Sequence of chain 1.B:
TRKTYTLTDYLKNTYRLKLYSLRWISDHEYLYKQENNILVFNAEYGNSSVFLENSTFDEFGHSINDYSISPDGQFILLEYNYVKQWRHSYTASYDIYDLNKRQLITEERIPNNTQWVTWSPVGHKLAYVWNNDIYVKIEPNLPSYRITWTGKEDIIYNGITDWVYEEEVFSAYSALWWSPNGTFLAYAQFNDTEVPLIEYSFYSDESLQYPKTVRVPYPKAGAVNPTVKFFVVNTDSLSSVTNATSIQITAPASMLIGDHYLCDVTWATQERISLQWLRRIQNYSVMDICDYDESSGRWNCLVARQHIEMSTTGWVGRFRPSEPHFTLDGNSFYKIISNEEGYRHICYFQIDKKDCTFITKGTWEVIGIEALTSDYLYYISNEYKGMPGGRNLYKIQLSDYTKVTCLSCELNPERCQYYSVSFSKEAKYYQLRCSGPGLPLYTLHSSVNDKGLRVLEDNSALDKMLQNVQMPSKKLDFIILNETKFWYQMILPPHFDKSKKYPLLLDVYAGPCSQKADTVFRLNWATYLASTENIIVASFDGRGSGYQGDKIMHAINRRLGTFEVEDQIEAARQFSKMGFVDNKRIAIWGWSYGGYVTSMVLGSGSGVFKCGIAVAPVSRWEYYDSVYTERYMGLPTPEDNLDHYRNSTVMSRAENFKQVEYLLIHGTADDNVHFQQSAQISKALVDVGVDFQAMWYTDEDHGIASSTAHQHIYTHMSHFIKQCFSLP

A protein and the small-molecule ligand that binds it are described below.
Small molecule (SMILES): CC(=O)N[C@H]1[C@H](O[C@H]2[C@H](O)[C@@H](NC(C)=O)CO[C@@H]2CO)O[C@H](CO)[C@@H](O)[C@@H]1O

Binding-site contacts:
Ligand atom O5 contacts residue ASN191 of chain 1.B at 2.4 Å (h-bond).
Ligand atom C8 contacts residue ILE156 of chain 1.B at 3.9 Å (hydrophobic).
Ligand atom C1 contacts residue ASN191 of chain 1.B at 1.4 Å.
Ligand atom O7 contacts residue GLN189 of chain 1.B at 4.1 Å.
Ligand atom C8 contacts residue THR193 of chain 1.B at 4.0 Å.
Ligand atom C1 contacts residue THR193 of chain 1.B at 3.4 Å.
Ligand atom C8 contacts residue GLN189 of chain 1.B at 4.4 Å.
Ligand atom C8 contacts residue GLU194 of chain 1.B at 4.2 Å.
Ligand atom C7 contacts residue ILE156 of chain 1.B at 3.9 Å (hydrophobic).
Ligand atom C6 contacts residue THR193 of chain 1.B at 4.2 Å.
Ligand atom C7 contacts residue THR193 of chain 1.B at 4.2 Å.
Ligand atom O7 contacts residue LYS229 of chain 1.B at 4.1 Å.
Ligand atom O6 contacts residue THR193 of chain 1.B at 3.4 Å.
Ligand atom C8 contacts residue THR150 of chain 1.B at 4.1 Å.
Ligand atom C5 contacts residue THR193 of chain 1.B at 3.6 Å.
Ligand atom C7 contacts residue ASN191 of chain 1.B at 3.3 Å.
Ligand atom N2 contacts residue ILE156 of chain 1.B at 3.8 Å.
Ligand atom O7 contacts residue THR193 of chain 1.B at 3.8 Å.
Ligand atom O7 contacts residue ASN191 of chain 1.B at 3.3 Å (h-bond).
Ligand atom C2 contacts residue ASN191 of chain 1.B at 2.5 Å.
Ligand atom C4 contacts residue ASN191 of chain 1.B at 4.3 Å.
Ligand atom O5 contacts residue THR193 of chain 1.B at 3.6 Å (h-bond).
Ligand atom O6 contacts residue GLU194 of chain 1.B at 2.7 Å (salt-bridge).
Ligand atom C6 contacts residue GLU194 of chain 1.B at 3.6 Å.
Ligand atom N2 contacts residue ASN191 of chain 1.B at 3.0 Å (h-bond).
Ligand atom C1 contacts residue ILE156 of chain 1.B at 4.0 Å (hydrophobic).
Ligand atom C3 contacts residue ASN191 of chain 1.B at 3.8 Å.
Ligand atom C5 contacts residue ASN191 of chain 1.B at 3.6 Å.